Sequence of chain 1.F:
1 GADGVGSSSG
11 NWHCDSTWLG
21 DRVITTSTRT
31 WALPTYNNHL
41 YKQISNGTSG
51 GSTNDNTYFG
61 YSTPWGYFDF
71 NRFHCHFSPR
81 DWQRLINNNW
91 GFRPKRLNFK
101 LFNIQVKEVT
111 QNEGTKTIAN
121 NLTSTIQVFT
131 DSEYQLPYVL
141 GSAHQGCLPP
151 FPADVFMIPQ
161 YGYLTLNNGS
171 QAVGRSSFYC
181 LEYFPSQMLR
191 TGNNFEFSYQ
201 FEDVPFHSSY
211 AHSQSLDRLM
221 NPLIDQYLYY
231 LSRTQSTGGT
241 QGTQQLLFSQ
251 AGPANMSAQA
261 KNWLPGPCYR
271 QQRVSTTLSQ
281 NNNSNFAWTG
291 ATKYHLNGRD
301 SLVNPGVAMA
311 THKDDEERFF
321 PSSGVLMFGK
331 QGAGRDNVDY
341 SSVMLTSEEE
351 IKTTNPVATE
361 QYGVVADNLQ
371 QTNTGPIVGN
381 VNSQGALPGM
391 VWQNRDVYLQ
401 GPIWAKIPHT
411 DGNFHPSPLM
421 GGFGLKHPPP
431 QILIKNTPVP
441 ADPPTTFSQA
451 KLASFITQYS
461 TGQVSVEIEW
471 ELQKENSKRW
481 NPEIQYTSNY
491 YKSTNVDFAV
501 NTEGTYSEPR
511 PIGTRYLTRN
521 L

Sequence of chain 1.E:
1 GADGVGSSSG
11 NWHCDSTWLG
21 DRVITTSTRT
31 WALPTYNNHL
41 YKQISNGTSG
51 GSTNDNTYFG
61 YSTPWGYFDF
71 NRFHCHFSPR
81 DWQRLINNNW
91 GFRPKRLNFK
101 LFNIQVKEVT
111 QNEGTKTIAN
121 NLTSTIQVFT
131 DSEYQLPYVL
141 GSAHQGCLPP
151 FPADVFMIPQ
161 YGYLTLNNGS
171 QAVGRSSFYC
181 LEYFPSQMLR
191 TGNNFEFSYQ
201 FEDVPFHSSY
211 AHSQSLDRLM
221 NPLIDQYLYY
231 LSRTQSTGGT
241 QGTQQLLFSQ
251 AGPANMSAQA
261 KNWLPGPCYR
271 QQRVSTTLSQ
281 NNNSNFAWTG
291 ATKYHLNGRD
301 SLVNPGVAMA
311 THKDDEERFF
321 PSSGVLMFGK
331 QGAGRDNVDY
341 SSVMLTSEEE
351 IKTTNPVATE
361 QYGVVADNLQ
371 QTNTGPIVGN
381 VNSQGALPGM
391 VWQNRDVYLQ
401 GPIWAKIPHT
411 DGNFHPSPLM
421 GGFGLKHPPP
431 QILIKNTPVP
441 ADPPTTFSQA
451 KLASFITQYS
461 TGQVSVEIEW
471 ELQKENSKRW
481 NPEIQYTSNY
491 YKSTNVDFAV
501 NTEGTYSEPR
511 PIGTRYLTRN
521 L

Binding-site contacts:
Ligand atom C5 contacts residue HIS415 of chain 1.F at 4.3 Å.
Ligand atom OP2 contacts residue DC1 of chain 1.SB at 2.5 Å (h-bond).
Ligand atom N1 contacts residue PRO205 of chain 1.F at 4.0 Å.
Ligand atom N7 contacts residue PRO416 of chain 1.F at 3.7 Å.
Ligand atom N6 contacts residue PRO205 of chain 1.F at 4.2 Å.
Ligand atom OP1 contacts residue DC1 of chain 1.SB at 2.5 Å (h-bond).
Ligand atom N6 contacts residue SER417 of chain 1.F at 3.5 Å.
Ligand atom N3 contacts residue PRO205 of chain 1.F at 4.4 Å.
Ligand atom N3 contacts residue PRO416 of chain 1.F at 4.1 Å.
Ligand atom C6 contacts residue PRO205 of chain 1.F at 3.9 Å (hydrophobic).
Ligand atom C2 contacts residue PRO416 of chain 1.F at 4.2 Å (hydrophobic).
Ligand atom C6 contacts residue PRO416 of chain 1.F at 2.9 Å (hydrophobic).
Ligand atom P contacts residue DC1 of chain 1.SB at 1.6 Å.
Ligand atom C2 contacts residue PRO205 of chain 1.F at 4.0 Å (hydrophobic).
Ligand atom N7 contacts residue HIS415 of chain 1.F at 3.0 Å (h-bond).
Ligand atom O4' contacts residue DC1 of chain 1.SB at 4.2 Å.
Ligand atom C5 contacts residue PRO205 of chain 1.F at 4.2 Å (hydrophobic).
Ligand atom O5' contacts residue DC1 of chain 1.SB at 2.5 Å (h-bond).
Ligand atom C8 contacts residue HIS415 of chain 1.F at 3.3 Å.
Ligand atom N1 contacts residue GLY424 of chain 1.F at 3.9 Å.
Ligand atom N6 contacts residue ASN394 of chain 1.F at 4.3 Å.
Ligand atom C5' contacts residue DC1 of chain 1.SB at 3.8 Å.
Ligand atom OP2 contacts residue ASP411 of chain 1.E at 4.2 Å.
Ligand atom N9 contacts residue PRO416 of chain 1.F at 4.3 Å.
Ligand atom N6 contacts residue PRO416 of chain 1.F at 2.8 Å (h-bond).
Ligand atom C5 contacts residue PRO416 of chain 1.F at 3.2 Å (hydrophobic).
Ligand atom C2' contacts residue PRO416 of chain 1.F at 4.5 Å (hydrophobic).
Ligand atom N1 contacts residue PRO416 of chain 1.F at 3.4 Å (h-bond).
Ligand atom C2 contacts residue GLY424 of chain 1.F at 4.1 Å.
Ligand atom C4 contacts residue PRO416 of chain 1.F at 4.0 Å (hydrophobic).
Ligand atom C8 contacts residue PRO416 of chain 1.F at 4.5 Å (hydrophobic).

This protein binds this small molecule.
Small molecule (SMILES): Nc1ncnc2c1ncn2[C@H]1C[C@H](O)[C@@H](COP(=O)(O)O)O1